The protein below binds the small molecule below.
Small molecule (SMILES): CCCCCCCC(=O)OC[C@H](COP(=O)(O)O[C@@H]1[C@H](O)[C@H](O)[C@@H](OP(=O)(O)O)[C@H](OP(=O)(O)O)[C@H]1O)OC(=O)CCCCCCC

Sequence of chain 1.C:
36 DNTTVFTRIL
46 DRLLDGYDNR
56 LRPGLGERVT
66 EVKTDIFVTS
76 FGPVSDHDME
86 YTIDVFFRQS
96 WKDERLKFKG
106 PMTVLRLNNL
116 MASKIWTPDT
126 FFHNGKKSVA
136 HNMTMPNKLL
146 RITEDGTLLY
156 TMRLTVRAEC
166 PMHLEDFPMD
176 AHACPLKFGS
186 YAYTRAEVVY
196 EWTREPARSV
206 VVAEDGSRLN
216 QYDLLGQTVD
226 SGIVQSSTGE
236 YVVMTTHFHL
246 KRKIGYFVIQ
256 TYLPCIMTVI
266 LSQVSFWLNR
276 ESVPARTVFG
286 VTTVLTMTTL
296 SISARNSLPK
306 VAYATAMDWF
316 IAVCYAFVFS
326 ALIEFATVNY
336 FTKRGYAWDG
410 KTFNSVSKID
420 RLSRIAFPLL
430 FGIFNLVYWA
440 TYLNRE

Binding-site contacts:
Ligand atom O1A contacts residue LYS417 of chain 1.C at 3.4 Å.
Ligand atom P5 contacts residue LYS338 of chain 1.C at 3.9 Å.
Ligand atom O41 contacts residue LYS338 of chain 1.C at 3.5 Å (salt-bridge).
Ligand atom O51 contacts residue SER414 of chain 1.C at 2.5 Å (h-bond).
Ligand atom O1B contacts residue PHE336 of chain 1.C at 3.1 Å.
Ligand atom O52 contacts residue LYS338 of chain 1.C at 3.6 Å (salt-bridge).
Ligand atom O53 contacts residue SER414 of chain 1.C at 3.3 Å (h-bond).
Ligand atom O2 contacts residue PHE336 of chain 1.C at 3.8 Å.
Ligand atom O11 contacts residue ARG275 of chain 1.C at 3.9 Å.
Ligand atom P5 contacts residue ARG339 of chain 1.C at 3.9 Å.
Ligand atom O1B contacts residue THR332 of chain 1.C at 3.3 Å.
Ligand atom O11 contacts residue PHE336 of chain 1.C at 4.0 Å.
Ligand atom P4 contacts residue LYS338 of chain 1.C at 3.5 Å.
Ligand atom O12 contacts residue LYS417 of chain 1.C at 2.9 Å (salt-bridge).
Ligand atom C7B contacts residue OCT1 of chain 1.QA at 3.9 Å.
Ligand atom P5 contacts residue SER414 of chain 1.C at 3.5 Å.
Ligand atom O11 contacts residue ILE418 of chain 1.C at 3.9 Å.
Ligand atom O5 contacts residue LYS338 of chain 1.C at 3.3 Å (salt-bridge).
Ligand atom C3C contacts residue ILE418 of chain 1.C at 3.6 Å (hydrophobic).
Ligand atom C1B contacts residue ILE418 of chain 1.C at 3.5 Å (hydrophobic).
Ligand atom O4 contacts residue LYS338 of chain 1.C at 3.9 Å.
Ligand atom C2A contacts residue ILE418 of chain 1.C at 4.0 Å (hydrophobic).
Ligand atom C4B contacts residue THR332 of chain 1.C at 3.9 Å.
Ligand atom O52 contacts residue ARG339 of chain 1.C at 2.5 Å (salt-bridge).
Ligand atom O1 contacts residue PHE336 of chain 1.C at 3.6 Å.
Ligand atom O12 contacts residue SER416 of chain 1.C at 3.3 Å.
Ligand atom C2B contacts residue ILE418 of chain 1.C at 4.0 Å (hydrophobic).
Ligand atom C6A contacts residue LEU421 of chain 1.C at 3.6 Å (hydrophobic).
Ligand atom C5A contacts residue ILE418 of chain 1.C at 3.9 Å (hydrophobic).
Ligand atom O1B contacts residue ILE418 of chain 1.C at 3.3 Å.
Ligand atom C3C contacts residue PHE336 of chain 1.C at 3.9 Å (hydrophobic).
Ligand atom C1A contacts residue LYS417 of chain 1.C at 4.0 Å.
Ligand atom O13 contacts residue ILE418 of chain 1.C at 4.0 Å.
Ligand atom O11 contacts residue SER416 of chain 1.C at 3.2 Å.
Ligand atom O51 contacts residue ARG275 of chain 1.C at 4.0 Å.
Ligand atom O6 contacts residue ARG275 of chain 1.C at 2.8 Å (salt-bridge).
Ligand atom O51 contacts residue ASN413 of chain 1.C at 4.0 Å.
Ligand atom C2A contacts residue LYS417 of chain 1.C at 3.8 Å.
Ligand atom O42 contacts residue LYS338 of chain 1.C at 2.9 Å (salt-bridge).
Ligand atom C6B contacts residue THR332 of chain 1.C at 3.7 Å.